Sequence of chain 1.C:
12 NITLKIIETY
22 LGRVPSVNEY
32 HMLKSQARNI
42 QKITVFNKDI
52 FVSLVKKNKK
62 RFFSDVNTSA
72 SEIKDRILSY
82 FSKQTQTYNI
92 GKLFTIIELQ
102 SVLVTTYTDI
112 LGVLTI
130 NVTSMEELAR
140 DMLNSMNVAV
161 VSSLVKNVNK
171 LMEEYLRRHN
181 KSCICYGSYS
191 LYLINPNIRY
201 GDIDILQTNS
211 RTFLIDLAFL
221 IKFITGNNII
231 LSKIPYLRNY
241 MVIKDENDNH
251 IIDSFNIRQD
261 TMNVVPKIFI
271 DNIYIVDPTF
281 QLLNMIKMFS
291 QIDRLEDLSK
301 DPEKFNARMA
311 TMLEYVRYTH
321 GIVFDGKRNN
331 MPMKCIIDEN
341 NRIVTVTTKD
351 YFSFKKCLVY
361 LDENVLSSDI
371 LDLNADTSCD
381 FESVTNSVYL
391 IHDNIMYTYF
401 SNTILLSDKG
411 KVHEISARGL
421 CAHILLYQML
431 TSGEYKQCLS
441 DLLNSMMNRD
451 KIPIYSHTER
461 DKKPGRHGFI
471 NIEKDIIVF

The small molecule below binds the protein below.
Small molecule (SMILES): Nc1ccn([C@H]2C[C@H](O)[C@@H](CO[P](=O)(O)O[C@H]3[C@@H](O)[C@H](n4ccc(=O)[nH]c4=O)O[C@@H]3CO[P](=O)(O)O[C@H]3[C@@H](O)[C@H](n4ccc(=O)[nH]c4=O)O[C@@H]3COP(=O)=O)O2)c(=O)n1

Binding-site contacts:
Ligand atom C2 contacts residue ILE51 of chain 1.C at 3.5 Å (hydrophobic).
Ligand atom N3 contacts residue ASN48 of chain 1.C at 3.2 Å (h-bond).
Ligand atom O2 contacts residue VAL114 of chain 1.C at 3.7 Å.
Ligand atom N1 contacts residue LEU55 of chain 1.C at 3.0 Å.
Ligand atom O4 contacts residue ILE51 of chain 1.C at 2.9 Å.
Ligand atom C2 contacts residue ASN48 of chain 1.C at 3.8 Å.
Ligand atom C5 contacts residue PHE47 of chain 1.C at 3.5 Å (hydrophobic).
Ligand atom N3 contacts residue PHE47 of chain 1.C at 3.5 Å.
Ligand atom O4 contacts residue PHE52 of chain 1.C at 3.2 Å (h-bond).
Ligand atom N3 contacts residue GLY113 of chain 1.C at 3.3 Å (h-bond).
Ligand atom C6 contacts residue PHE47 of chain 1.C at 3.2 Å (hydrophobic).
Ligand atom C3' contacts residue THR109 of chain 1.C at 3.8 Å.
Ligand atom O2 contacts residue PHE47 of chain 1.C at 3.8 Å.
Ligand atom C6 contacts residue LEU55 of chain 1.C at 3.1 Å (hydrophobic).
Ligand atom OP2 contacts residue THR109 of chain 1.C at 2.9 Å (h-bond).
Ligand atom C4 contacts residue PHE47 of chain 1.C at 3.4 Å (hydrophobic).
Ligand atom O4' contacts residue ILE51 of chain 1.C at 3.4 Å.
Ligand atom O2 contacts residue LEU55 of chain 1.C at 3.8 Å.
Ligand atom N1 contacts residue PHE47 of chain 1.C at 3.2 Å.
Ligand atom O3' contacts residue THR109 of chain 1.C at 3.0 Å (h-bond).
Ligand atom O2 contacts residue ASN48 of chain 1.C at 2.8 Å.
Ligand atom O2 contacts residue ILE51 of chain 1.C at 3.6 Å.
Ligand atom O2' contacts residue PHE47 of chain 1.C at 3.2 Å.
Ligand atom C1' contacts residue THR109 of chain 1.C at 3.5 Å.
Ligand atom C2 contacts residue GLY113 of chain 1.C at 3.8 Å.
Ligand atom C4 contacts residue THR116 of chain 1.C at 3.4 Å.
Ligand atom C2 contacts residue LEU55 of chain 1.C at 3.4 Å (hydrophobic).
Ligand atom O4 contacts residue THR116 of chain 1.C at 2.6 Å (h-bond).
Ligand atom N3 contacts residue THR116 of chain 1.C at 3.6 Å (h-bond).
Ligand atom O2 contacts residue GLY113 of chain 1.C at 3.0 Å.
Ligand atom O2' contacts residue THR109 of chain 1.C at 2.5 Å (h-bond).
Ligand atom N3 contacts residue ILE51 of chain 1.C at 2.8 Å.
Ligand atom C2 contacts residue PHE47 of chain 1.C at 3.3 Å (hydrophobic).
Ligand atom C2' contacts residue THR109 of chain 1.C at 3.4 Å.
Ligand atom C5 contacts residue LEU55 of chain 1.C at 3.2 Å (hydrophobic).
Ligand atom O4' contacts residue LEU55 of chain 1.C at 3.7 Å.
Ligand atom O4 contacts residue LYS58 of chain 1.C at 3.1 Å (salt-bridge).
Ligand atom C4 contacts residue ILE51 of chain 1.C at 3.3 Å (hydrophobic).
Ligand atom P contacts residue THR109 of chain 1.C at 3.6 Å.
Ligand atom C1' contacts residue LEU55 of chain 1.C at 3.3 Å (hydrophobic).